The small molecule below binds the protein below.
Small molecule (SMILES): O=C(O)/C=C/C(=O)O

Binding-site contacts:
Ligand atom C contacts residue GLY170 of chain 1.A at 4.3 Å.
Ligand atom C6 contacts residue FAD1 of chain 1.H at 3.3 Å.
Ligand atom O contacts residue THR377 of chain 1.A at 3.6 Å.
Ligand atom O8 contacts residue HIS504 of chain 1.A at 2.9 Å (h-bond).
Ligand atom C5 contacts residue ARG544 of chain 1.A at 3.8 Å.
Ligand atom C4 contacts residue ARG544 of chain 1.A at 4.4 Å.
Ligand atom OXT contacts residue THR377 of chain 1.A at 2.8 Å (h-bond).
Ligand atom C6 contacts residue GLY547 of chain 1.A at 4.0 Å.
Ligand atom C4 contacts residue HIS365 of chain 1.A at 4.1 Å.
Ligand atom C6 contacts residue GLY546 of chain 1.A at 4.0 Å.
Ligand atom C contacts residue THR377 of chain 1.A at 3.6 Å.
Ligand atom C contacts residue HIS365 of chain 1.A at 3.8 Å.
Ligand atom O7 contacts residue LEU545 of chain 1.A at 4.2 Å.
Ligand atom O contacts residue HIS365 of chain 1.A at 3.0 Å (h-bond).
Ligand atom OXT contacts residue GLU378 of chain 1.A at 4.0 Å.
Ligand atom C4 contacts residue MET375 of chain 1.A at 3.9 Å (hydrophobic).
Ligand atom C contacts residue FAD1 of chain 1.H at 4.1 Å.
Ligand atom C4 contacts residue FAD1 of chain 1.H at 3.4 Å.
Ligand atom O7 contacts residue GLY547 of chain 1.A at 2.9 Å (h-bond).
Ligand atom C5 contacts residue GLY546 of chain 1.A at 4.2 Å.
Ligand atom C4 contacts residue HIS504 of chain 1.A at 4.0 Å.
Ligand atom C contacts residue GLU378 of chain 1.A at 3.9 Å.
Ligand atom C6 contacts residue ARG544 of chain 1.A at 3.2 Å.
Ligand atom OXT contacts residue MET375 of chain 1.A at 3.7 Å.
Ligand atom OXT contacts residue ALA169 of chain 1.A at 4.0 Å.
Ligand atom OXT contacts residue GLY170 of chain 1.A at 3.2 Å (h-bond).
Ligand atom C6 contacts residue HIS504 of chain 1.A at 4.0 Å.
Ligand atom O7 contacts residue FAD1 of chain 1.H at 3.0 Å.
Ligand atom O7 contacts residue GLY546 of chain 1.A at 3.3 Å.
Ligand atom C5 contacts residue MET236 of chain 1.A at 4.4 Å (hydrophobic).
Ligand atom C5 contacts residue GLY547 of chain 1.A at 4.3 Å.
Ligand atom O8 contacts residue ARG544 of chain 1.A at 3.2 Å (salt-bridge).
Ligand atom O8 contacts residue FAD1 of chain 1.H at 3.3 Å.
Ligand atom O contacts residue MET375 of chain 1.A at 4.1 Å.
Ligand atom OXT contacts residue FAD1 of chain 1.H at 3.7 Å.
Ligand atom O contacts residue GLU378 of chain 1.A at 2.9 Å (salt-bridge).
Ligand atom C contacts residue MET375 of chain 1.A at 3.8 Å (hydrophobic).
Ligand atom O7 contacts residue ARG544 of chain 1.A at 3.5 Å (salt-bridge).
Ligand atom C5 contacts residue FAD1 of chain 1.H at 3.5 Å.

Sequence of chain 1.A:
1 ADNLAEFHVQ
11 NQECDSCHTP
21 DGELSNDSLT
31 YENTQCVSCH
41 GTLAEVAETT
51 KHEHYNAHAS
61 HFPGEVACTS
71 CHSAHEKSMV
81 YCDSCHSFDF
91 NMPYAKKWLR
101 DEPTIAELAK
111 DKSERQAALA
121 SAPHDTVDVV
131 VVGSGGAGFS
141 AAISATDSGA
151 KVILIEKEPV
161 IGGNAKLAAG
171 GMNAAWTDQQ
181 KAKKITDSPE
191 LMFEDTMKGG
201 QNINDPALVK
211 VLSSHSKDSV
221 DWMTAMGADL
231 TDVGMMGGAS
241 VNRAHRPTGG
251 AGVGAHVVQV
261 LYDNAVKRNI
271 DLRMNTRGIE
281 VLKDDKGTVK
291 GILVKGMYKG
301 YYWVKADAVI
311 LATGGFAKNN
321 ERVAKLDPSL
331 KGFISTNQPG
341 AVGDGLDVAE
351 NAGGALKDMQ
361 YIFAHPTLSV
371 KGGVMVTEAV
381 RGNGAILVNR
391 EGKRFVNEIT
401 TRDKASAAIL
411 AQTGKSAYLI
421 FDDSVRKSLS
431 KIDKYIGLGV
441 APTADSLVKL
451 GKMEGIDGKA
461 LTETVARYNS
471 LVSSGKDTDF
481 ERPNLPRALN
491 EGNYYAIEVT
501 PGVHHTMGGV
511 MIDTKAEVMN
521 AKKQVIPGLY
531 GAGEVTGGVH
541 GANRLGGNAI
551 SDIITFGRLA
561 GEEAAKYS